Sequence of chain 6.D:
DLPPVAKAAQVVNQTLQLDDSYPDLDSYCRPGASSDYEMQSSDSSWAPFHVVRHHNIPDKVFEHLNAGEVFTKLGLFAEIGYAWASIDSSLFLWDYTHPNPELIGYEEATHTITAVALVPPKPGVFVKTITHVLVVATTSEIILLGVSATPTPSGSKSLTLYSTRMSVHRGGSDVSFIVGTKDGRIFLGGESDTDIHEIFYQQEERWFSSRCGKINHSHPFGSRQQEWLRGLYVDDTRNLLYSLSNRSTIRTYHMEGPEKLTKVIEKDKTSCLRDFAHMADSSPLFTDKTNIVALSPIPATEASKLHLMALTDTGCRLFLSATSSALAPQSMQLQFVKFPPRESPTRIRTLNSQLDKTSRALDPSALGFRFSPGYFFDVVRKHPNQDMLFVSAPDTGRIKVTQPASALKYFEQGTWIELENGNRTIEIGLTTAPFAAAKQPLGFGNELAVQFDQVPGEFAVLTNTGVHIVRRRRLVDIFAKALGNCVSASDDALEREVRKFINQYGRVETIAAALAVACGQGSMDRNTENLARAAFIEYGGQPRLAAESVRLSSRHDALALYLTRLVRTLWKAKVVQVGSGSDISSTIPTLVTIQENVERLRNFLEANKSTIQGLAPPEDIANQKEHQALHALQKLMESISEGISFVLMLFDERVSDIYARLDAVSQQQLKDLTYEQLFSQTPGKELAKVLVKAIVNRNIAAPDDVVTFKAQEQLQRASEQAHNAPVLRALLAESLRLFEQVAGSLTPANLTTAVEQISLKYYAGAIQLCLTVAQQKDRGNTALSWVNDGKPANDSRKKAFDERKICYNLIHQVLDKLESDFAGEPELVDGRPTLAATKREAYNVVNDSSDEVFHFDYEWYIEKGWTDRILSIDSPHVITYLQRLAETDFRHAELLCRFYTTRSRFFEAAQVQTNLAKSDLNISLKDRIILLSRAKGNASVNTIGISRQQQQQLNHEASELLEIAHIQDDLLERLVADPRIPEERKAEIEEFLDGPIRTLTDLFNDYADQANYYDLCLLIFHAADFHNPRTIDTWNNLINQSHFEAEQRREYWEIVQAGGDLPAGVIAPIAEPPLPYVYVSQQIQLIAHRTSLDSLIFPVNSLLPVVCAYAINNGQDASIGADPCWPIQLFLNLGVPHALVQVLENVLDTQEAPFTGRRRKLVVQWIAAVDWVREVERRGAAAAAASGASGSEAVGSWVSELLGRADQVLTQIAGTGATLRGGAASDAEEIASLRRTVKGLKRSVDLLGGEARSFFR

The small molecule below binds the protein below.
Small molecule (SMILES): CSCC[C@H](NC(=O)[C@@H]1CCCN1C(=O)[C@H](CC(C)C)NC(=O)[C@H](CC(C)C)NC(=O)[C@H](CCCCN)NC(=O)[C@H](C)NC(=O)[C@H](CCCCN)NC(=O)[C@@H](N)CCCN=C(N)N)C(=O)N[C@@H](CCC(=O)O)C(=O)N[C@@H](CCC(=O)O)C(=O)N[C@@H](C)C(=O)N[C@@H](CC(C)C)C(=O)N[C@@H](CC(C)C)C(=O)N1CCC[C@H]1C=O

Binding-site contacts:
Ligand atom CA contacts residue ILE130 of chain 6.D at 3.2 Å (hydrophobic).
Ligand atom CB contacts residue TYR162 of chain 6.D at 2.6 Å (hydrophobic).
Ligand atom O contacts residue SER163 of chain 6.D at 3.6 Å (h-bond).
Ligand atom C contacts residue TYR162 of chain 6.D at 3.5 Å (hydrophobic).
Ligand atom O contacts residue LEU161 of chain 6.D at 3.3 Å (h-bond).
Ligand atom C contacts residue GLN203 of chain 6.D at 2.3 Å.
Ligand atom CB contacts residue GLY105 of chain 6.D at 3.2 Å.
Ligand atom C contacts residue VAL127 of chain 6.D at 3.0 Å (hydrophobic).
Ligand atom CB contacts residue ILE104 of chain 6.D at 3.5 Å (hydrophobic).
Ligand atom N contacts residue VAL125 of chain 6.D at 3.5 Å (h-bond).
Ligand atom CD contacts residue GLN203 of chain 6.D at 2.8 Å.
Ligand atom N contacts residue GLN203 of chain 6.D at 3.7 Å.
Ligand atom C contacts residue VAL127 of chain 6.D at 3.5 Å (hydrophobic).
Ligand atom CA contacts residue GLN203 of chain 6.D at 3.5 Å.
Ligand atom N contacts residue GLN203 of chain 6.D at 2.9 Å (h-bond).
Ligand atom N contacts residue GLY105 of chain 6.D at 3.1 Å (h-bond).
Ligand atom O contacts residue TYR162 of chain 6.D at 3.4 Å.
Ligand atom C contacts residue ILE130 of chain 6.D at 3.7 Å (hydrophobic).
Ligand atom CA contacts residue VAL125 of chain 6.D at 3.1 Å (hydrophobic).
Ligand atom N contacts residue LEU161 of chain 6.D at 3.3 Å (h-bond).
Ligand atom CB contacts residue VAL125 of chain 6.D at 2.6 Å (hydrophobic).
Ligand atom CD2 contacts residue PHE126 of chain 6.D at 3.3 Å (hydrophobic).
Ligand atom CA contacts residue PHE126 of chain 6.D at 3.2 Å (hydrophobic).
Ligand atom CG contacts residue TYR162 of chain 6.D at 3.1 Å (hydrophobic).
Ligand atom CG contacts residue PHE126 of chain 6.D at 3.7 Å (hydrophobic).
Ligand atom O contacts residue PHE126 of chain 6.D at 2.8 Å.
Ligand atom CD2 contacts residue LEU161 of chain 6.D at 3.4 Å (hydrophobic).
Ligand atom CE contacts residue ARG165 of chain 6.D at 2.8 Å.
Ligand atom CD1 contacts residue TYR162 of chain 6.D at 2.8 Å (hydrophobic).
Ligand atom O contacts residue LEU103 of chain 6.D at 3.6 Å.
Ligand atom CB contacts residue ILE130 of chain 6.D at 3.4 Å (hydrophobic).
Ligand atom CA contacts residue LEU161 of chain 6.D at 3.2 Å (hydrophobic).
Ligand atom SD contacts residue ARG165 of chain 6.D at 2.3 Å (salt-bridge).
Ligand atom CD1 contacts residue GLN203 of chain 6.D at 3.4 Å.
Ligand atom O contacts residue VAL127 of chain 6.D at 2.2 Å.
Ligand atom O contacts residue GLN203 of chain 6.D at 1.3 Å (h-bond).
Ligand atom CA contacts residue TYR162 of chain 6.D at 3.5 Å (hydrophobic).
Ligand atom O contacts residue ILE130 of chain 6.D at 3.5 Å.
Ligand atom CA contacts residue VAL127 of chain 6.D at 3.6 Å (hydrophobic).
Ligand atom O contacts residue VAL127 of chain 6.D at 1.8 Å (h-bond).